Binding-site contacts:
Ligand atom S1G contacts residue THR89 of chain 1.K at 2.9 Å (h-bond).
Ligand atom S1G contacts residue THR88 of chain 1.K at 3.4 Å (h-bond).
Ligand atom C2 contacts residue TYR477 of chain 1.K at 3.5 Å (hydrophobic).
Ligand atom O2' contacts residue ASP494 of chain 1.K at 2.8 Å (salt-bridge).
Ligand atom N3 contacts residue GLY414 of chain 1.K at 3.1 Å.
Ligand atom N6 contacts residue ASN478 of chain 1.K at 3.0 Å (h-bond).
Ligand atom O1A contacts residue GLY31 of chain 1.K at 3.1 Å (h-bond).
Ligand atom PG contacts residue THR88 of chain 1.K at 3.6 Å.
Ligand atom O2G contacts residue GLY87 of chain 1.K at 3.4 Å (h-bond).
Ligand atom O2G contacts residue THR88 of chain 1.K at 3.0 Å (h-bond).
Ligand atom O2' contacts residue GLY414 of chain 1.K at 2.8 Å (h-bond).
Ligand atom O3B contacts residue GLY87 of chain 1.K at 3.5 Å.
Ligand atom O2B contacts residue THR90 of chain 1.K at 2.6 Å (h-bond).
Ligand atom PA contacts residue MG1 of chain 1.LB at 3.3 Å.
Ligand atom O1B contacts residue GLY87 of chain 1.K at 3.1 Å (h-bond).
Ligand atom PG contacts residue MG1 of chain 1.LB at 3.3 Å.
Ligand atom O1B contacts residue ASP86 of chain 1.K at 2.9 Å (salt-bridge).
Ligand atom O1A contacts residue K1 of chain 1.MB at 2.5 Å.
Ligand atom O3B contacts residue THR88 of chain 1.K at 3.1 Å (h-bond).
Ligand atom O3B contacts residue THR89 of chain 1.K at 3.0 Å (h-bond).
Ligand atom N6 contacts residue ILE492 of chain 1.K at 3.5 Å.
Ligand atom N6 contacts residue ALA480 of chain 1.K at 3.5 Å (h-bond).
Ligand atom PB contacts residue MG1 of chain 1.LB at 3.2 Å.
Ligand atom C3' contacts residue ASP494 of chain 1.K at 3.5 Å.
Ligand atom O1A contacts residue THR29 of chain 1.K at 3.5 Å (h-bond).
Ligand atom O2A contacts residue MG1 of chain 1.LB at 2.2 Å.
Ligand atom O2B contacts residue GLY87 of chain 1.K at 3.2 Å.
Ligand atom O2' contacts residue GLY413 of chain 1.K at 3.3 Å.
Ligand atom O3A contacts residue MG1 of chain 1.LB at 3.5 Å.
Ligand atom O3G contacts residue MG1 of chain 1.LB at 2.1 Å.
Ligand atom O3' contacts residue ASP494 of chain 1.K at 3.1 Å (salt-bridge).
Ligand atom N1 contacts residue ALA479 of chain 1.K at 2.8 Å (h-bond).
Ligand atom C2 contacts residue ALA479 of chain 1.K at 3.5 Å (hydrophobic).
Ligand atom O1B contacts residue MG1 of chain 1.LB at 2.1 Å.
Ligand atom C2' contacts residue ASP494 of chain 1.K at 3.3 Å.
Ligand atom O3G contacts residue ASP86 of chain 1.K at 3.4 Å (salt-bridge).
Ligand atom S1G contacts residue GLY52 of chain 1.K at 3.4 Å (h-bond).
Ligand atom O5' contacts residue GLY31 of chain 1.K at 3.4 Å (h-bond).
Ligand atom O3A contacts residue LEU30 of chain 1.K at 3.4 Å.
Ligand atom PB contacts residue GLY87 of chain 1.K at 3.4 Å.

This small molecule binds to this protein.
Small molecule (SMILES): Nc1ncnc2c1ncn2[C@@H]1O[C@H](COP(=O)(O)OP(=O)(O)OP(O)(O)=S)[C@@H](O)[C@H]1O

Sequence of chain 1.K:
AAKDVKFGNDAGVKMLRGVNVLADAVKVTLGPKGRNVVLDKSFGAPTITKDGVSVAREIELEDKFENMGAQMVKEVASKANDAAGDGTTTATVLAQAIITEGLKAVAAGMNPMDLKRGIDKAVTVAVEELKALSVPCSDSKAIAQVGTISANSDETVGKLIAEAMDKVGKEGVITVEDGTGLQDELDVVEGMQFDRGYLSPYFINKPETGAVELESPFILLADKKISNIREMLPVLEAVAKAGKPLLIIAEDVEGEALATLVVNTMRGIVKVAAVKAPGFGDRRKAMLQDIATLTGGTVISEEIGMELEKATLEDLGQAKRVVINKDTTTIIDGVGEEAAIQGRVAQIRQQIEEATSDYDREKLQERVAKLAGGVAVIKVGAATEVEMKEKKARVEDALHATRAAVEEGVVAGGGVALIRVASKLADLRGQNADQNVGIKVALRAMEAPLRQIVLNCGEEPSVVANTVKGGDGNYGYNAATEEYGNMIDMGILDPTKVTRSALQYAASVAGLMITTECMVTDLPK